A small-molecule ligand and the protein it binds are described below.
Small molecule (SMILES): O=c1[nH]cnc2c1ncn2[C@@H]1O[C@H](COP(=O)(O)O)[C@@H](O)[C@H]1O

Sequence of chain 1.C:
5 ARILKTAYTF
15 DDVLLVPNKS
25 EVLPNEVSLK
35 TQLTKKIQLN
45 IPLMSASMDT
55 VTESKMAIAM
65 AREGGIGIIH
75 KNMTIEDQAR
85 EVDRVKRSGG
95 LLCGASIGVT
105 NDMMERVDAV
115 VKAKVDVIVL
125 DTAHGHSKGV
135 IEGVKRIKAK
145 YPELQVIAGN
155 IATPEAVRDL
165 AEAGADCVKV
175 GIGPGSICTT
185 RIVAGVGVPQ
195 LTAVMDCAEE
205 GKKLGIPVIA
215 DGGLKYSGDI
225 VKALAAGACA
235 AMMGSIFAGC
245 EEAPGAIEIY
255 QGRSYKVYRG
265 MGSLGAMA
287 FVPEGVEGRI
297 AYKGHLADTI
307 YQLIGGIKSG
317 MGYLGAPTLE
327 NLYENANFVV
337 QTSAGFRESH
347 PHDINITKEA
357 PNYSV

Binding-site contacts:
Ligand atom N1 contacts residue GLU290 of chain 1.C at 2.8 Å (salt-bridge).
Ligand atom C2' contacts residue ASP215 of chain 1.C at 3.6 Å.
Ligand atom N7 contacts residue MET52 of chain 1.C at 3.6 Å.
Ligand atom O2P contacts residue GLY217 of chain 1.C at 3.0 Å (h-bond).
Ligand atom O6 contacts residue GLY266 of chain 1.C at 2.8 Å (h-bond).
Ligand atom O2P contacts residue SER180 of chain 1.C at 2.7 Å (h-bond).
Ligand atom C5 contacts residue MET265 of chain 1.C at 3.6 Å (hydrophobic).
Ligand atom N3 contacts residue CYS182 of chain 1.C at 3.5 Å.
Ligand atom O1P contacts residue SER239 of chain 1.C at 3.5 Å (h-bond).
Ligand atom C8 contacts residue MET52 of chain 1.C at 3.4 Å (hydrophobic).
Ligand atom C5' contacts residue TYR262 of chain 1.C at 3.6 Å (hydrophobic).
Ligand atom O6 contacts residue GLY291 of chain 1.C at 3.5 Å.
Ligand atom O3' contacts residue ASP215 of chain 1.C at 2.4 Å (salt-bridge).
Ligand atom O3P contacts residue SER239 of chain 1.C at 3.0 Å (h-bond).
Ligand atom O6 contacts residue GLY264 of chain 1.C at 3.2 Å.
Ligand atom O2P contacts residue GLY179 of chain 1.C at 3.3 Å.
Ligand atom N7 contacts residue MET265 of chain 1.C at 2.9 Å (h-bond).
Ligand atom O1P contacts residue GLY238 of chain 1.C at 2.9 Å (h-bond).
Ligand atom C2 contacts residue CYS182 of chain 1.C at 3.3 Å (hydrophobic).
Ligand atom O6 contacts residue GLU290 of chain 1.C at 3.6 Å (salt-bridge).
Ligand atom O6 contacts residue MET265 of chain 1.C at 3.2 Å (h-bond).
Ligand atom O2' contacts residue ASP215 of chain 1.C at 2.4 Å (salt-bridge).
Ligand atom P contacts residue SER180 of chain 1.C at 3.6 Å.
Ligand atom C3' contacts residue ASP215 of chain 1.C at 3.3 Å.
Ligand atom C5 contacts residue ILE181 of chain 1.C at 3.5 Å (hydrophobic).
Ligand atom O1P contacts residue MET237 of chain 1.C at 3.5 Å.
Ligand atom N7 contacts residue GLY264 of chain 1.C at 3.5 Å.
Ligand atom N7 contacts residue ILE181 of chain 1.C at 3.5 Å.
Ligand atom O5' contacts residue GLY216 of chain 1.C at 3.6 Å.
Ligand atom O3P contacts residue SER180 of chain 1.C at 2.8 Å (h-bond).
Ligand atom C4' contacts residue ASP215 of chain 1.C at 3.5 Å.
Ligand atom N1 contacts residue 8LA1 of chain 1.N at 3.4 Å.
Ligand atom O5' contacts residue GLY179 of chain 1.C at 3.4 Å.
Ligand atom O3' contacts residue ALA50 of chain 1.C at 3.5 Å.
Ligand atom N3 contacts residue 8LA1 of chain 1.N at 3.5 Å.
Ligand atom C2 contacts residue 8LA1 of chain 1.N at 3.3 Å.
Ligand atom C2 contacts residue GLU290 of chain 1.C at 3.6 Å.
Ligand atom C4 contacts residue 8LA1 of chain 1.N at 3.6 Å.
Ligand atom O3P contacts residue TYR262 of chain 1.C at 2.5 Å (h-bond).
Ligand atom C6 contacts residue GLY266 of chain 1.C at 3.6 Å.